Sequence of chain 33.U:
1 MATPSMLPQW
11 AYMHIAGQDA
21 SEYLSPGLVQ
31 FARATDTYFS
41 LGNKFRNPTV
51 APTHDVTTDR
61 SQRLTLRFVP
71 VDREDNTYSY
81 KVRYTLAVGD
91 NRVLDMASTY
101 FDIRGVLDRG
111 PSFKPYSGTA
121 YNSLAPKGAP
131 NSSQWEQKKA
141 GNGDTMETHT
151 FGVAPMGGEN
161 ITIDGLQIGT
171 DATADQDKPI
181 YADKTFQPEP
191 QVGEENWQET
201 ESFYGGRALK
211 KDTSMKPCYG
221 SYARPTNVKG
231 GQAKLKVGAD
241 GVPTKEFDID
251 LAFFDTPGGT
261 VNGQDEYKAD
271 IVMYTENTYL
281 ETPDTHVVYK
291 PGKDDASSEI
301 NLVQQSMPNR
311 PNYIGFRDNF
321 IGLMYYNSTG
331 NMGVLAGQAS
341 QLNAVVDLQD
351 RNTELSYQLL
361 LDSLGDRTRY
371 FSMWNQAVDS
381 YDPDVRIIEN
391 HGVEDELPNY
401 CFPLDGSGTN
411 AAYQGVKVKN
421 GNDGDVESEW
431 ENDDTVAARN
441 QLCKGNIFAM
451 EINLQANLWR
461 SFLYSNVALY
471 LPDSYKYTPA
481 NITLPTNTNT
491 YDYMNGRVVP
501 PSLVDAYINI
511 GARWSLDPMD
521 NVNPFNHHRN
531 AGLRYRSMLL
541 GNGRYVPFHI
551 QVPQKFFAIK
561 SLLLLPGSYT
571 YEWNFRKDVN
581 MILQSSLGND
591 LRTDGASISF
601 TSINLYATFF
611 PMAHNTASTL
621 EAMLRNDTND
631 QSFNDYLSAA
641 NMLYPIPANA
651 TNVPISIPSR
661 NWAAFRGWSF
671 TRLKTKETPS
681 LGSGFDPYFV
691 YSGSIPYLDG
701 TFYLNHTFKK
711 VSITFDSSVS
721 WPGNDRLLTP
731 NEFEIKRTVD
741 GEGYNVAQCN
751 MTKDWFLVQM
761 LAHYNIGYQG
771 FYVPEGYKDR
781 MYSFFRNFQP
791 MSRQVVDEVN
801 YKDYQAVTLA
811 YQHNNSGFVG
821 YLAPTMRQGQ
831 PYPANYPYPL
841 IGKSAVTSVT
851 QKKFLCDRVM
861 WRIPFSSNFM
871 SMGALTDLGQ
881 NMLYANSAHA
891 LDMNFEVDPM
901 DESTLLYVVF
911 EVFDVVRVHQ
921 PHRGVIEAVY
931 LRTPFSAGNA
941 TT

Sequence of chain 33.T:
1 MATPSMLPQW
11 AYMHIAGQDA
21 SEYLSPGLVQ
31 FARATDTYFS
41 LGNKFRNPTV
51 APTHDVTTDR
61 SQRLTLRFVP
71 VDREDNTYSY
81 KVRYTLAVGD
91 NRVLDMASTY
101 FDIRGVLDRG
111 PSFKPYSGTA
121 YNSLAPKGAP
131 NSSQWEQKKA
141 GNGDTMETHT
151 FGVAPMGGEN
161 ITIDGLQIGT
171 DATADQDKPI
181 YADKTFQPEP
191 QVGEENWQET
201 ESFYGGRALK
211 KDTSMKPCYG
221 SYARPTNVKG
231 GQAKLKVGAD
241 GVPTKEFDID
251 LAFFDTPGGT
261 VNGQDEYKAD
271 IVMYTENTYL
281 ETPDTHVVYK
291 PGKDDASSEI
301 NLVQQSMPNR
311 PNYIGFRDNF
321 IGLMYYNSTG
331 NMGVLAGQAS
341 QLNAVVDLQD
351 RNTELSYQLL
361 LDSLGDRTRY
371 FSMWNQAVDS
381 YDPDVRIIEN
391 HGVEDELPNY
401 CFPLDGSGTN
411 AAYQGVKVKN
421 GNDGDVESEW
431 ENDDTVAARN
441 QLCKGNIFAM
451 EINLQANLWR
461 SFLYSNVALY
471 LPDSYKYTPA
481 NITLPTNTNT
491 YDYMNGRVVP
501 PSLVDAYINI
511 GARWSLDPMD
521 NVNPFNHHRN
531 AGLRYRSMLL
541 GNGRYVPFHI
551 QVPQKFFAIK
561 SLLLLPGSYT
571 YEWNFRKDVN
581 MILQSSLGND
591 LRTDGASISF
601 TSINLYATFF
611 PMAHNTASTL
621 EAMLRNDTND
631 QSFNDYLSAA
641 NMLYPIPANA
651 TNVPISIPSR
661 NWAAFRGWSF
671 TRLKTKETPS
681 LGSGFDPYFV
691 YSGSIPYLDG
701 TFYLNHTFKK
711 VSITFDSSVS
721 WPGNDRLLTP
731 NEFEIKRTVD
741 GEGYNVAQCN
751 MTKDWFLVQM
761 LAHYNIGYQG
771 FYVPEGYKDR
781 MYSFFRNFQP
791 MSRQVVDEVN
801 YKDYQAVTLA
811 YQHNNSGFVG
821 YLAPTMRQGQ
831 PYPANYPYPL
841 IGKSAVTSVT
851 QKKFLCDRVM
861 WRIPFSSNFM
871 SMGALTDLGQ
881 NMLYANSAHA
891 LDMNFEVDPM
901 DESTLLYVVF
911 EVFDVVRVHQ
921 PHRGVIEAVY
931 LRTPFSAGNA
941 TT

Binding-site contacts:
Ligand atom CA contacts residue GLY42 of chain 33.U at 3.6 Å.
Ligand atom CZ contacts residue PHE633 of chain 33.T at 3.7 Å (hydrophobic).
Ligand atom N contacts residue TYR636 of chain 33.T at 3.8 Å.
Ligand atom CD1 contacts residue SER21 of chain 33.U at 3.6 Å.
Ligand atom OD1 contacts residue ALA762 of chain 33.T at 3.5 Å.
Ligand atom CG1 contacts residue GLU911 of chain 33.T at 3.7 Å.
Ligand atom CD1 contacts residue ALA20 of chain 33.U at 3.7 Å (hydrophobic).
Ligand atom N contacts residue ARG46 of chain 33.U at 3.5 Å (salt-bridge).
Ligand atom OD2 contacts residue PRO864 of chain 33.T at 3.7 Å.
Ligand atom CD1 contacts residue LEU637 of chain 33.T at 3.7 Å (hydrophobic).
Ligand atom OD2 contacts residue SER871 of chain 33.T at 3.2 Å (h-bond).
Ligand atom CA contacts residue ASN47 of chain 33.U at 3.8 Å.
Ligand atom CB contacts residue GLY42 of chain 33.U at 3.5 Å.
Ligand atom ND2 contacts residue ARG666 of chain 33.T at 3.4 Å (salt-bridge).
Ligand atom O contacts residue ARG46 of chain 33.U at 3.5 Å (salt-bridge).
Ligand atom C contacts residue GLU911 of chain 33.T at 3.3 Å.
Ligand atom CD1 contacts residue ARG33 of chain 33.U at 3.8 Å.
Ligand atom CB contacts residue PHE45 of chain 33.U at 3.3 Å (hydrophobic).
Ligand atom CZ contacts residue ASN634 of chain 33.T at 3.8 Å.
Ligand atom O contacts residue ARG666 of chain 33.T at 3.1 Å (salt-bridge).
Ligand atom CA contacts residue PHE45 of chain 33.U at 3.6 Å (hydrophobic).
Ligand atom CB contacts residue GLY42 of chain 33.U at 3.7 Å.
Ligand atom OD1 contacts residue ALA874 of chain 33.T at 3.8 Å.
Ligand atom O contacts residue GLU911 of chain 33.T at 3.1 Å (salt-bridge).
Ligand atom OD1 contacts residue ARG862 of chain 33.T at 3.1 Å.
Ligand atom O contacts residue GLY42 of chain 33.U at 2.9 Å (h-bond).
Ligand atom N contacts residue GLY42 of chain 33.U at 3.2 Å (h-bond).
Ligand atom CG2 contacts residue TYR636 of chain 33.T at 3.4 Å (hydrophobic).
Ligand atom CD1 contacts residue ASN634 of chain 33.T at 3.6 Å.
Ligand atom CG2 contacts residue LEU637 of chain 33.T at 3.8 Å (hydrophobic).
Ligand atom CE1 contacts residue ASN634 of chain 33.T at 3.4 Å.
Ligand atom O contacts residue TYR636 of chain 33.T at 3.1 Å (h-bond).
Ligand atom CA contacts residue GLU911 of chain 33.T at 3.8 Å.
Ligand atom N contacts residue SER871 of chain 33.T at 3.5 Å (h-bond).
Ligand atom O contacts residue TYR636 of chain 33.T at 3.5 Å (h-bond).
Ligand atom O contacts residue ASN47 of chain 33.U at 3.3 Å (h-bond).
Ligand atom CA contacts residue TYR636 of chain 33.T at 3.7 Å (hydrophobic).
Ligand atom N contacts residue ASN47 of chain 33.U at 3.8 Å.
Ligand atom C contacts residue GLY42 of chain 33.U at 3.5 Å.
Ligand atom N contacts residue PHE45 of chain 33.U at 3.4 Å (h-bond).

A small-molecule ligand and the protein it binds are described below.
Small molecule (SMILES): CC[C@H](C)[C@H](NC(=O)[C@@H](N)CC(=O)O)C(=O)N[C@@H](CC(N)=O)C(=O)N[C@@H](Cc1ccccc1)C(=O)N[C@@H](CO)C(=O)N[C@@H](CO)C(=O)N[C@H](C=O)CC(C)C